This protein binds this small molecule.
Small molecule (SMILES): CC(=O)N[C@H]1[C@H](O[C@H]2[C@H](O)[C@@H](NC(C)=O)CO[C@@H]2CO)O[C@H](CO)[C@@H](O)[C@@H]1O

Sequence of chain 1.BA:
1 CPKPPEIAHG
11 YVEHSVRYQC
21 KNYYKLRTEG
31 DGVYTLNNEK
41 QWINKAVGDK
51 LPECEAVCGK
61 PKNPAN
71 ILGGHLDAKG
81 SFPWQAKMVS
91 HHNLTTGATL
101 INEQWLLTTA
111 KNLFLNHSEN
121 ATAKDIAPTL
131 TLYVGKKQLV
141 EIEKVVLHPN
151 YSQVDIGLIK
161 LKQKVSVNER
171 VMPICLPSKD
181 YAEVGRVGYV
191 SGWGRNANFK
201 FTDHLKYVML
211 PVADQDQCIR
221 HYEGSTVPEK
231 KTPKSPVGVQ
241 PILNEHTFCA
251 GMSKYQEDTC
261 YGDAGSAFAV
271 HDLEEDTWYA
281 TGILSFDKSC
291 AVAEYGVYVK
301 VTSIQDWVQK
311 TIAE

Binding-site contacts:
Ligand atom N2 contacts residue ASN116 of chain 1.BA at 3.0 Å (h-bond).
Ligand atom N2 contacts residue HIS91 of chain 1.BA at 4.3 Å.
Ligand atom C8 contacts residue HIS91 of chain 1.BA at 3.5 Å.
Ligand atom C1 contacts residue ASN116 of chain 1.BA at 1.5 Å.
Ligand atom C1 contacts residue HIS92 of chain 1.BA at 4.0 Å.
Ligand atom O6 contacts residue ASN116 of chain 1.BA at 4.3 Å.
Ligand atom C2 contacts residue ASN116 of chain 1.BA at 2.6 Å.
Ligand atom C8 contacts residue HIS92 of chain 1.BA at 3.3 Å.
Ligand atom C7 contacts residue HIS92 of chain 1.BA at 3.5 Å.
Ligand atom O7 contacts residue HIS92 of chain 1.BA at 3.7 Å.
Ligand atom C7 contacts residue ASN116 of chain 1.BA at 4.0 Å.
Ligand atom C5 contacts residue ASN116 of chain 1.BA at 3.6 Å.
Ligand atom O7 contacts residue ASN116 of chain 1.BA at 4.3 Å.
Ligand atom C4 contacts residue ASN116 of chain 1.BA at 4.3 Å.
Ligand atom O5 contacts residue ASN116 of chain 1.BA at 2.3 Å (h-bond).
Ligand atom N2 contacts residue HIS92 of chain 1.BA at 4.1 Å.
Ligand atom C3 contacts residue ASN116 of chain 1.BA at 3.9 Å.